A protein and the small-molecule ligand that binds it are described below.
Small molecule (SMILES): CC(=O)N[C@@H]1[C@@H](O)[C@H](O)[C@@H](CO)O[C@H]1O

Binding-site contacts:
Ligand atom O7 contacts residue LEU478 of chain 1.B at 3.8 Å.
Ligand atom C4 contacts residue ASN186 of chain 1.B at 4.2 Å.
Ligand atom C8 contacts residue LEU478 of chain 1.B at 3.7 Å (hydrophobic).
Ligand atom C7 contacts residue ASN186 of chain 1.B at 3.1 Å.
Ligand atom C7 contacts residue LEU478 of chain 1.B at 4.2 Å (hydrophobic).
Ligand atom C3 contacts residue ASN186 of chain 1.B at 3.8 Å.
Ligand atom C8 contacts residue PHE184 of chain 1.B at 3.8 Å (hydrophobic).
Ligand atom N2 contacts residue ASN186 of chain 1.B at 2.9 Å (h-bond).
Ligand atom C8 contacts residue ASN186 of chain 1.B at 4.4 Å.
Ligand atom C5 contacts residue ASN186 of chain 1.B at 3.7 Å.
Ligand atom C7 contacts residue PHE184 of chain 1.B at 4.3 Å (hydrophobic).
Ligand atom O5 contacts residue ASN186 of chain 1.B at 2.4 Å (h-bond).
Ligand atom O7 contacts residue ASN186 of chain 1.B at 3.0 Å (h-bond).
Ligand atom N2 contacts residue PHE184 of chain 1.B at 4.2 Å.
Ligand atom C2 contacts residue ASN186 of chain 1.B at 2.5 Å.
Ligand atom C1 contacts residue ASN186 of chain 1.B at 1.4 Å.

Sequence of chain 1.B:
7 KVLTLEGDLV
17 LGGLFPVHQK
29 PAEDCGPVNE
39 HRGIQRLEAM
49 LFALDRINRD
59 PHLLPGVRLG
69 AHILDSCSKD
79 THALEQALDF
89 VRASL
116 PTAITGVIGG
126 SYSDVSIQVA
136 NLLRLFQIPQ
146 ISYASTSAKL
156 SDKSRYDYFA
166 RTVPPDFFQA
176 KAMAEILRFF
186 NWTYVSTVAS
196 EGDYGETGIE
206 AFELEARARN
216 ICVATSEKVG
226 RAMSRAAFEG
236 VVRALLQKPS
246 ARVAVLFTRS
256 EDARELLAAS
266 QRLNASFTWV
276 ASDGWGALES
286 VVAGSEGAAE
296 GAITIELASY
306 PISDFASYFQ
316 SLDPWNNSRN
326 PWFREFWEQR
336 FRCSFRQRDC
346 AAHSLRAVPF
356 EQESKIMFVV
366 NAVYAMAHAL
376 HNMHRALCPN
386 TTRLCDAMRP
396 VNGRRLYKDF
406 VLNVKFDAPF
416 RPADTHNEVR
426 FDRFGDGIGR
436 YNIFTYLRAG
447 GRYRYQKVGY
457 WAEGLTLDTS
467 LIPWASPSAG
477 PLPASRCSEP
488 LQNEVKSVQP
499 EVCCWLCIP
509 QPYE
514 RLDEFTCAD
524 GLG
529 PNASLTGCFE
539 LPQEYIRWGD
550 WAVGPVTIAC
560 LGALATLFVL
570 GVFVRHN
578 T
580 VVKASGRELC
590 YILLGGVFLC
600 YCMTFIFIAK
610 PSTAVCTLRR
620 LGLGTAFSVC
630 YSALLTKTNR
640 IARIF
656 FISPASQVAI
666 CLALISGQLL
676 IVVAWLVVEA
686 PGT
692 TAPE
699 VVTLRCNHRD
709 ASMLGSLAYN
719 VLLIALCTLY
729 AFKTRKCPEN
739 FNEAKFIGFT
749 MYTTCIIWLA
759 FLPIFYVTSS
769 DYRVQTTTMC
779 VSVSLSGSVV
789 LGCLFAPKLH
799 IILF